This protein binds this small molecule.
Small molecule (SMILES): CC(=O)N[C@@H]1[C@@H](O)[C@H](O)[C@@H](CO)O[C@H]1O

Sequence of chain 3.B:
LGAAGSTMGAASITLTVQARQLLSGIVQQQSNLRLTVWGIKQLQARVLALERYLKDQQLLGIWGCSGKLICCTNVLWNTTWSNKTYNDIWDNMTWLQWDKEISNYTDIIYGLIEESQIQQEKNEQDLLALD

Binding-site contacts:
Ligand atom O7 contacts residue ASN114 of chain 3.B at 4.1 Å.
Ligand atom C3 contacts residue ASN114 of chain 3.B at 3.8 Å.
Ligand atom C5 contacts residue ASN114 of chain 3.B at 3.7 Å.
Ligand atom C4 contacts residue ASN114 of chain 3.B at 4.3 Å.
Ligand atom C7 contacts residue ASN114 of chain 3.B at 3.7 Å.
Ligand atom O6 contacts residue MET115 of chain 3.B at 3.8 Å.
Ligand atom N2 contacts residue ASN114 of chain 3.B at 2.8 Å (h-bond).
Ligand atom C1 contacts residue ASN114 of chain 3.B at 1.4 Å.
Ligand atom C2 contacts residue ASN114 of chain 3.B at 2.5 Å.
Ligand atom C8 contacts residue ASN114 of chain 3.B at 4.0 Å.
Ligand atom O5 contacts residue ASN114 of chain 3.B at 2.4 Å (h-bond).
Ligand atom O7 contacts residue ASP110 of chain 3.B at 3.8 Å.